Binding-site contacts:
Ligand atom O contacts residue MET16 of chain 4.A at 3.0 Å (h-bond).
Ligand atom N contacts residue SER39 of chain 4.A at 2.9 Å (h-bond).
Ligand atom C contacts residue SER39 of chain 4.A at 3.6 Å.
Ligand atom N contacts residue THR49 of chain 4.A at 2.7 Å (h-bond).
Ligand atom O contacts residue THR49 of chain 4.A at 3.2 Å (h-bond).
Ligand atom O contacts residue THR49 of chain 4.A at 3.0 Å (h-bond).
Ligand atom CG1 contacts residue THR40 of chain 4.A at 3.4 Å.
Ligand atom CA contacts residue THR49 of chain 4.A at 3.5 Å.
Ligand atom CD contacts residue THR49 of chain 4.A at 3.3 Å.
Ligand atom CG2 contacts residue ALA41 of chain 4.A at 3.3 Å (hydrophobic).
Ligand atom O contacts residue THR15 of chain 4.A at 3.2 Å.
Ligand atom CZ contacts residue GLN146 of chain 2.A at 3.6 Å.
Ligand atom CA contacts residue SER39 of chain 4.A at 3.4 Å.
Ligand atom O contacts residue GLN150 of chain 2.A at 3.5 Å.
Ligand atom CB contacts residue ASN70 of chain 4.A at 3.5 Å.
Ligand atom CB contacts residue GLN45 of chain 4.A at 3.5 Å.
Ligand atom NH2 contacts residue THR49 of chain 4.A at 3.5 Å.
Ligand atom CB contacts residue THR49 of chain 4.A at 2.9 Å.
Ligand atom CG contacts residue PHE38 of chain 4.A at 3.7 Å (hydrophobic).
Ligand atom O contacts residue PHE38 of chain 4.A at 3.6 Å.
Ligand atom CG2 contacts residue MET16 of chain 4.A at 3.1 Å (hydrophobic).
Ligand atom CB contacts residue PHE38 of chain 4.A at 3.6 Å (hydrophobic).
Ligand atom CB contacts residue GLU14 of chain 4.A at 3.3 Å.
Ligand atom NE contacts residue GLN36 of chain 4.A at 3.6 Å (h-bond).
Ligand atom C contacts residue THR49 of chain 4.A at 3.7 Å.
Ligand atom O contacts residue SER39 of chain 4.A at 2.9 Å (h-bond).
Ligand atom CG1 contacts residue SER39 of chain 4.A at 3.7 Å.
Ligand atom CA contacts residue THR49 of chain 4.A at 3.6 Å.
Ligand atom CG2 contacts residue GLN150 of chain 2.A at 3.0 Å.
Ligand atom O contacts residue VAL48 of chain 4.A at 3.6 Å.
Ligand atom NH2 contacts residue GLN36 of chain 4.A at 2.7 Å (h-bond).
Ligand atom NE contacts residue GLN146 of chain 2.A at 3.5 Å (h-bond).
Ligand atom CD contacts residue THR49 of chain 4.A at 3.5 Å.
Ligand atom CG contacts residue GLN45 of chain 4.A at 3.7 Å.
Ligand atom C contacts residue THR49 of chain 4.A at 3.6 Å.
Ligand atom NH1 contacts residue GLU14 of chain 4.A at 3.7 Å.
Ligand atom OG contacts residue GLN68 of chain 4.A at 3.3 Å (h-bond).
Ligand atom NE contacts residue GLU14 of chain 4.A at 2.9 Å (salt-bridge).
Ligand atom CZ contacts residue GLN36 of chain 4.A at 3.5 Å.
Ligand atom NH2 contacts residue GLN146 of chain 2.A at 3.2 Å (h-bond).

Sequence of chain 2.A:
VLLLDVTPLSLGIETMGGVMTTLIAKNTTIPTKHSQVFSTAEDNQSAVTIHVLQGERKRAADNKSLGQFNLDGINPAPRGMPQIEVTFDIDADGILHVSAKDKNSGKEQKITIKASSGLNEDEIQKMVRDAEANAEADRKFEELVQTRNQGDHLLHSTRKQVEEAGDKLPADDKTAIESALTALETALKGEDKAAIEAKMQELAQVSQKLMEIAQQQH

This small molecule binds to this protein.
Small molecule (SMILES): CC[C@H](C)[C@H](NC(=O)[C@@H]1CCCN1C(=O)[C@H](CCCN=C(N)N)NC(=O)[C@@H]1CCCN1C(=O)[C@H](CC1=NC=NC1)NC(=O)[C@@H](N)CO)C(=O)N[C@@H](CCCN=C(N)N)C(=O)N[C@H](C(=O)O)C(C)C

Sequence of chain 4.A:
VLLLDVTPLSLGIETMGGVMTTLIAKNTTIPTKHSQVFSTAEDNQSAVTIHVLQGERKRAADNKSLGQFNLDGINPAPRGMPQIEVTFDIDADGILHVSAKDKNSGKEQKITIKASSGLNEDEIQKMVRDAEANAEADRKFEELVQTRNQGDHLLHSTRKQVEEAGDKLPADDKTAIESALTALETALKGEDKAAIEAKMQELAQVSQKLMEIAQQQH